Binding-site contacts:
Ligand atom C5 contacts residue TYR72 of chain 12.B at 3.7 Å (hydrophobic).
Ligand atom C4 contacts residue TYR72 of chain 12.B at 3.9 Å (hydrophobic).
Ligand atom C3 contacts residue HIS298 of chain 12.B at 3.5 Å.
Ligand atom C1 contacts residue TYR72 of chain 12.B at 3.7 Å (hydrophobic).
Ligand atom O4 contacts residue GLY78 of chain 12.B at 3.1 Å.
Ligand atom O3 contacts residue VAL296 of chain 12.B at 3.9 Å.
Ligand atom C1 contacts residue GLY78 of chain 12.B at 4.1 Å.
Ligand atom C4 contacts residue GLY78 of chain 12.B at 3.3 Å.
Ligand atom C5 contacts residue ASN93 of chain 12.B at 4.0 Å.
Ligand atom C6 contacts residue TYR72 of chain 12.B at 3.9 Å (hydrophobic).
Ligand atom C3 contacts residue GLY78 of chain 12.B at 3.8 Å.
Ligand atom O3 contacts residue GLY78 of chain 12.B at 3.0 Å.
Ligand atom C3 contacts residue ARG77 of chain 12.B at 4.0 Å.
Ligand atom N5 contacts residue TYR72 of chain 12.B at 2.8 Å (h-bond).
Ligand atom O4 contacts residue VAL296 of chain 12.B at 4.2 Å.
Ligand atom O4 contacts residue THR291 of chain 12.B at 3.3 Å.
Ligand atom O4 contacts residue ILE79 of chain 12.B at 3.8 Å.
Ligand atom O6 contacts residue ASN93 of chain 12.B at 3.5 Å (h-bond).
Ligand atom O4 contacts residue ASN80 of chain 12.B at 4.3 Å.
Ligand atom C2 contacts residue GLY78 of chain 12.B at 3.9 Å.
Ligand atom C9 contacts residue ARG77 of chain 12.B at 3.5 Å.
Ligand atom C11 contacts residue ASP85 of chain 12.C at 3.7 Å.
Ligand atom O3 contacts residue ARG77 of chain 12.B at 4.1 Å.
Ligand atom C11 contacts residue TYR72 of chain 12.B at 3.5 Å (hydrophobic).
Ligand atom C2 contacts residue VAL296 of chain 12.B at 4.3 Å (hydrophobic).
Ligand atom O3 contacts residue ASN80 of chain 12.B at 3.9 Å.
Ligand atom C3 contacts residue GLY78 of chain 12.B at 3.8 Å.
Ligand atom O1A contacts residue TYR72 of chain 12.B at 3.0 Å.
Ligand atom O1A contacts residue GLY78 of chain 12.B at 3.9 Å.
Ligand atom O1A contacts residue ARG77 of chain 12.B at 3.2 Å (salt-bridge).
Ligand atom C3 contacts residue VAL296 of chain 12.B at 3.5 Å (hydrophobic).
Ligand atom C6 contacts residue ASN93 of chain 12.B at 3.2 Å.
Ligand atom O1B contacts residue ARG77 of chain 12.B at 2.7 Å (salt-bridge).
Ligand atom C5 contacts residue ARG77 of chain 12.B at 4.2 Å.
Ligand atom C4 contacts residue HIS298 of chain 12.B at 3.5 Å.
Ligand atom C1 contacts residue ARG77 of chain 12.B at 3.3 Å.
Ligand atom C10 contacts residue TYR72 of chain 12.B at 3.6 Å (hydrophobic).
Ligand atom C4 contacts residue ARG77 of chain 12.B at 3.8 Å.
Ligand atom O1B contacts residue TYR72 of chain 12.B at 3.8 Å.
Ligand atom O4 contacts residue HIS298 of chain 12.B at 3.1 Å (h-bond).

Sequence of chain 12.C:
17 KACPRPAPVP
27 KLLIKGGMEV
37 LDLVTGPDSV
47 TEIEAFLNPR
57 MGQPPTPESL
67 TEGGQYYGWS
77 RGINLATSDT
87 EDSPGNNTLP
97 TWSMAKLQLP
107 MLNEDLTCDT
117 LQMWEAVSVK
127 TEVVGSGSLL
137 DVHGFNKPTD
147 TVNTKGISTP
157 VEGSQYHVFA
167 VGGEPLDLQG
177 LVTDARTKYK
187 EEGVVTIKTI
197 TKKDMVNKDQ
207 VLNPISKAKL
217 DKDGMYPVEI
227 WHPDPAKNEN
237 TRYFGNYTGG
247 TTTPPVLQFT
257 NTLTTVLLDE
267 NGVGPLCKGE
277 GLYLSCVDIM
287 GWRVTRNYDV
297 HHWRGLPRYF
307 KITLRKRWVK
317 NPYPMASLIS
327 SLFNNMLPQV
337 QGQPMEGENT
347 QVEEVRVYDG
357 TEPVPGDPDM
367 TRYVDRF

The small molecule below binds the protein below.
Small molecule (SMILES): CC(=O)N[C@H]1[C@H]([C@H](O)[C@H](O)CO)O[C@@](O[C@H]2[C@@H](O)[C@@H](CO)O[C@@H](O[C@H]3[C@H](O)[C@@H](O)[C@H](O)O[C@@H]3CO)[C@@H]2O)(C(=O)O)C[C@@H]1O

Sequence of chain 12.B:
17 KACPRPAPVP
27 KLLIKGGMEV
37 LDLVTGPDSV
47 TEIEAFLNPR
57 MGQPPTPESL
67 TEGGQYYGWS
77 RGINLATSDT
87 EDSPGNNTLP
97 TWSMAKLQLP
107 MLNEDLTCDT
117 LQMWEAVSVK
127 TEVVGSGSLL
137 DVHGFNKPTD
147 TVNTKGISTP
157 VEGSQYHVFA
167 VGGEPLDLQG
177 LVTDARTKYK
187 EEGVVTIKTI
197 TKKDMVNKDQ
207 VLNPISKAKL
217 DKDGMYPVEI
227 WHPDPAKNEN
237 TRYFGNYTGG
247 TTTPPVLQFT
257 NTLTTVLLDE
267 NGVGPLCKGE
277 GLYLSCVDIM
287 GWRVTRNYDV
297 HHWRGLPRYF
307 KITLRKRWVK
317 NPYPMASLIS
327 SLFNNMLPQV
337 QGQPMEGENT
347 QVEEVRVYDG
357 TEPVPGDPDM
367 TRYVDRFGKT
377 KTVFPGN